Sequence of chain 52.C:
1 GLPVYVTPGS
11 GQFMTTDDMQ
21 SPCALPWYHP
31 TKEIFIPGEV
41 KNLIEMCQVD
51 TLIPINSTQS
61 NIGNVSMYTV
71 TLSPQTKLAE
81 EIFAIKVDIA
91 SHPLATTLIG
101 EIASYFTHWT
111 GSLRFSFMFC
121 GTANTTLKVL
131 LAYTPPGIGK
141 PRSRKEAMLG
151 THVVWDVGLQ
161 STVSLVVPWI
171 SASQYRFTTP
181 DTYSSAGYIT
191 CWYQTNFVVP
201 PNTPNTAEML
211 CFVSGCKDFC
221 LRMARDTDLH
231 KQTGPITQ

Binding-site contacts:
Ligand atom N2 contacts residue LEU100 of chain 52.A at 3.8 Å.
Ligand atom O5A contacts residue TYR144 of chain 52.A at 3.1 Å.
Ligand atom C6B contacts residue LEU181 of chain 52.A at 3.3 Å (hydrophobic).
Ligand atom C1C contacts residue MET214 of chain 52.A at 3.7 Å (hydrophobic).
Ligand atom C4B contacts residue PHE179 of chain 52.A at 3.9 Å (hydrophobic).
Ligand atom C4 contacts residue TYR190 of chain 52.A at 3.8 Å (hydrophobic).
Ligand atom C2A contacts residue TYR144 of chain 52.A at 3.7 Å (hydrophobic).
Ligand atom C5 contacts residue MET214 of chain 52.A at 3.6 Å (hydrophobic).
Ligand atom C2B contacts residue ILE98 of chain 52.A at 3.9 Å (hydrophobic).
Ligand atom CM2 contacts residue ILE122 of chain 52.A at 3.7 Å (hydrophobic).
Ligand atom C4A contacts residue TYR144 of chain 52.A at 3.8 Å (hydrophobic).
Ligand atom C4B contacts residue LEU181 of chain 52.A at 3.8 Å (hydrophobic).
Ligand atom C5B contacts residue LEU181 of chain 52.A at 3.3 Å (hydrophobic).
Ligand atom C4A contacts residue PHE179 of chain 52.A at 3.3 Å (hydrophobic).
Ligand atom C1A contacts residue PHE179 of chain 52.A at 3.5 Å (hydrophobic).
Ligand atom CM6 contacts residue LEU184 of chain 52.A at 3.4 Å (hydrophobic).
Ligand atom C1B contacts residue ILE98 of chain 52.A at 3.6 Å (hydrophobic).
Ligand atom C2B contacts residue ILE122 of chain 52.A at 3.9 Å (hydrophobic).
Ligand atom O5A contacts residue ALA166 of chain 52.A at 3.9 Å.
Ligand atom C1B contacts residue LEU181 of chain 52.A at 3.8 Å (hydrophobic).
Ligand atom C2C contacts residue ILE98 of chain 52.A at 4.0 Å (hydrophobic).
Ligand atom O1 contacts residue LEU100 of chain 52.A at 4.0 Å.
Ligand atom CM4 contacts residue TYR142 of chain 52.A at 3.1 Å (hydrophobic).
Ligand atom N3A contacts residue LEU217 of chain 52.A at 3.4 Å.
Ligand atom C6B contacts residue ILE98 of chain 52.A at 3.6 Å (hydrophobic).
Ligand atom CM3 contacts residue TYR190 of chain 52.A at 3.9 Å (hydrophobic).
Ligand atom O1B contacts residue ILE98 of chain 52.A at 2.9 Å.
Ligand atom C5B contacts residue TYR144 of chain 52.A at 3.6 Å (hydrophobic).
Ligand atom O5A contacts residue PHE179 of chain 52.A at 3.7 Å.
Ligand atom C3 contacts residue LEU100 of chain 52.A at 3.9 Å (hydrophobic).
Ligand atom O1 contacts residue MET214 of chain 52.A at 3.2 Å.
Ligand atom CM4 contacts residue VAL168 of chain 52.A at 3.5 Å (hydrophobic).
Ligand atom CM6 contacts residue TYR144 of chain 52.A at 3.7 Å (hydrophobic).
Ligand atom CM6 contacts residue LEU181 of chain 52.A at 3.7 Å (hydrophobic).
Ligand atom C1A contacts residue TYR144 of chain 52.A at 3.1 Å (hydrophobic).
Ligand atom N2 contacts residue MET214 of chain 52.A at 3.8 Å.
Ligand atom CM2 contacts residue ILE236 of chain 52.A at 4.0 Å (hydrophobic).
Ligand atom C2A contacts residue PHE179 of chain 52.A at 3.4 Å (hydrophobic).
Ligand atom N3A contacts residue PHE179 of chain 52.A at 3.0 Å.
Ligand atom CM4 contacts residue PHE179 of chain 52.A at 3.9 Å (hydrophobic).

Sequence of chain 52.A:
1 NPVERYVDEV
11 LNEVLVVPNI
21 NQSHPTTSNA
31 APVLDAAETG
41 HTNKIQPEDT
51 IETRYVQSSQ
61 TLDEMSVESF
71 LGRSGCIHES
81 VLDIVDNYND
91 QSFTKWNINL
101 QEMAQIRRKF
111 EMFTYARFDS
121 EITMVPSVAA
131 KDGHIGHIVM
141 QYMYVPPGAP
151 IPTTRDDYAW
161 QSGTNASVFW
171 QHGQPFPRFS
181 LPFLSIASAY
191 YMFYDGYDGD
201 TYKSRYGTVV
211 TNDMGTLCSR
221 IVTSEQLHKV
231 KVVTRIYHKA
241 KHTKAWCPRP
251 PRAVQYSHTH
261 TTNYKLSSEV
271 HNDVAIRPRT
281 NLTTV

The protein below binds the small molecule below.
Small molecule (SMILES): Cc1cc(CCCOc2c(C)cc(-c3coc(C)n3)cc2C)on1